Binding-site contacts:
Ligand atom O6 contacts residue GLU209 of chain 1.A at 4.2 Å.
Ligand atom O7 contacts residue ALA243 of chain 1.A at 4.2 Å.
Ligand atom C3 contacts residue ASN204 of chain 1.A at 3.9 Å.
Ligand atom O3 contacts residue SER76 of chain 1.A at 3.9 Å.
Ligand atom O7 contacts residue TRP208 of chain 1.A at 3.5 Å.
Ligand atom C5 contacts residue ASN204 of chain 1.A at 3.7 Å.
Ligand atom C1 contacts residue TRP208 of chain 1.A at 3.7 Å (hydrophobic).
Ligand atom O2 contacts residue SER76 of chain 1.A at 3.3 Å (h-bond).
Ligand atom C8 contacts residue GLN244 of chain 1.A at 3.3 Å.
Ligand atom O5 contacts residue ASN204 of chain 1.A at 2.6 Å (h-bond).
Ligand atom O6 contacts residue TRP208 of chain 1.A at 4.2 Å.
Ligand atom O2 contacts residue LYS75 of chain 1.A at 3.6 Å.
Ligand atom C8 contacts residue TRP208 of chain 1.A at 4.1 Å (hydrophobic).
Ligand atom O7 contacts residue ASN204 of chain 1.A at 3.2 Å (h-bond).
Ligand atom C8 contacts residue ASN204 of chain 1.A at 4.3 Å.
Ligand atom O5 contacts residue LYS75 of chain 1.A at 4.4 Å.
Ligand atom C6 contacts residue TRP208 of chain 1.A at 3.5 Å (hydrophobic).
Ligand atom O7 contacts residue LEU93 of chain 1.A at 2.8 Å.
Ligand atom O5 contacts residue TRP208 of chain 1.A at 3.6 Å.
Ligand atom C5 contacts residue ASP205 of chain 1.A at 4.3 Å.
Ligand atom O6 contacts residue ASP205 of chain 1.A at 2.8 Å (salt-bridge).
Ligand atom C7 contacts residue ASN204 of chain 1.A at 3.1 Å.
Ligand atom C2 contacts residue ASN204 of chain 1.A at 2.5 Å.
Ligand atom C2 contacts residue SER76 of chain 1.A at 4.3 Å.
Ligand atom N2 contacts residue ASN204 of chain 1.A at 2.8 Å (h-bond).
Ligand atom C7 contacts residue GLN244 of chain 1.A at 4.4 Å.
Ligand atom C7 contacts residue LEU93 of chain 1.A at 3.4 Å (hydrophobic).
Ligand atom C1 contacts residue ASN204 of chain 1.A at 1.4 Å.
Ligand atom C7 contacts residue TRP208 of chain 1.A at 4.0 Å (hydrophobic).
Ligand atom O4 contacts residue LYS75 of chain 1.A at 4.1 Å.
Ligand atom C4 contacts residue ASN204 of chain 1.A at 4.3 Å.
Ligand atom C8 contacts residue ALA243 of chain 1.A at 3.4 Å (hydrophobic).
Ligand atom C1 contacts residue ASP205 of chain 1.A at 4.0 Å.
Ligand atom C6 contacts residue ASP205 of chain 1.A at 4.0 Å.
Ligand atom C8 contacts residue GLU214 of chain 1.A at 4.5 Å.
Ligand atom C5 contacts residue TRP208 of chain 1.A at 3.5 Å (hydrophobic).
Ligand atom C7 contacts residue ALA243 of chain 1.A at 3.9 Å (hydrophobic).
Ligand atom C8 contacts residue LEU93 of chain 1.A at 3.2 Å (hydrophobic).
Ligand atom O5 contacts residue ASP205 of chain 1.A at 3.3 Å.

The protein below binds the small molecule below.
Small molecule (SMILES): CC(=O)N[C@H]1[C@H](O[C@H]2[C@H](O)[C@@H](NC(C)=O)CO[C@@H]2CO)O[C@H](CO)[C@@H](O[C@@H]2O[C@H](CO)[C@@H](O)[C@H](O)[C@@H]2O)[C@@H]1O

Sequence of chain 1.A:
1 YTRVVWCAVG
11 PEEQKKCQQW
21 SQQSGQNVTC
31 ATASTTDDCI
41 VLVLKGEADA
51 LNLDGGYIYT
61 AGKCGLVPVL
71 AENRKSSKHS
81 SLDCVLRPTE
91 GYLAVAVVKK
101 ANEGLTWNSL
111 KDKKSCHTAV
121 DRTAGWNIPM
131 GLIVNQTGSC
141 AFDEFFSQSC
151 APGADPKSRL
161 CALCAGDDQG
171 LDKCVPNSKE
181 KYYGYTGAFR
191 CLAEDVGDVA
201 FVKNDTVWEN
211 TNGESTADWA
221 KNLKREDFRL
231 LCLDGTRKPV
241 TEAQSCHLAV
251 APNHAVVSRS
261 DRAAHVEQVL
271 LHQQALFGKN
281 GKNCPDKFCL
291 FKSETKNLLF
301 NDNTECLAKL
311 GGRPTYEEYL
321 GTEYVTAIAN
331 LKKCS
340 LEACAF